Binding-site contacts:
Ligand atom C2 contacts residue SER150 of chain 1.D at 4.4 Å.
Ligand atom O2 contacts residue ALA151 of chain 1.D at 3.8 Å.
Ligand atom O2P contacts residue ARG232 of chain 1.D at 2.8 Å (salt-bridge).
Ligand atom O1P contacts residue ARG232 of chain 1.D at 4.0 Å.
Ligand atom O3P contacts residue NAD1 of chain 1.K at 3.8 Å.
Ligand atom C2 contacts residue HIS178 of chain 1.D at 4.1 Å.
Ligand atom O2 contacts residue NAD1 of chain 1.K at 3.1 Å.
Ligand atom O4P contacts residue ASP183 of chain 1.D at 4.1 Å.
Ligand atom O1 contacts residue ALA151 of chain 1.D at 3.2 Å.
Ligand atom O4P contacts residue NAD1 of chain 1.K at 3.2 Å (h-bond).
Ligand atom C3 contacts residue THR181 of chain 1.D at 4.4 Å.
Ligand atom O2 contacts residue SER150 of chain 1.D at 4.0 Å.
Ligand atom O1P contacts residue NAD1 of chain 1.K at 3.0 Å (h-bond).
Ligand atom P contacts residue ASP183 of chain 1.D at 4.1 Å.
Ligand atom C3 contacts residue NAD1 of chain 1.K at 4.2 Å.
Ligand atom C1 contacts residue ALA151 of chain 1.D at 4.4 Å (hydrophobic).
Ligand atom C2 contacts residue NAD1 of chain 1.K at 4.3 Å.
Ligand atom O1 contacts residue ASN314 of chain 1.D at 4.2 Å.
Ligand atom O3P contacts residue ARG196 of chain 1.D at 3.4 Å (salt-bridge).
Ligand atom P contacts residue ARG232 of chain 1.D at 3.8 Å.
Ligand atom P contacts residue THR181 of chain 1.D at 3.7 Å.
Ligand atom C1 contacts residue THR152 of chain 1.D at 3.6 Å.
Ligand atom O4P contacts residue THR181 of chain 1.D at 3.9 Å.
Ligand atom O1 contacts residue NAD1 of chain 1.K at 3.8 Å.
Ligand atom C1 contacts residue HIS178 of chain 1.D at 2.8 Å.
Ligand atom O1 contacts residue HIS178 of chain 1.D at 2.8 Å (h-bond).
Ligand atom O3P contacts residue ARG232 of chain 1.D at 4.2 Å.
Ligand atom C1 contacts residue NAD1 of chain 1.K at 4.5 Å.
Ligand atom P contacts residue NAD1 of chain 1.K at 3.5 Å.
Ligand atom O2P contacts residue ASP183 of chain 1.D at 3.9 Å.
Ligand atom O1 contacts residue THR152 of chain 1.D at 3.6 Å.
Ligand atom C3 contacts residue HIS178 of chain 1.D at 4.2 Å.
Ligand atom O3P contacts residue ASP183 of chain 1.D at 3.8 Å.
Ligand atom O2P contacts residue THR181 of chain 1.D at 2.4 Å (h-bond).
Ligand atom P contacts residue ARG196 of chain 1.D at 4.2 Å.
Ligand atom O1 contacts residue TYR312 of chain 1.D at 4.4 Å.
Ligand atom C3 contacts residue ARG232 of chain 1.D at 3.5 Å.
Ligand atom O2P contacts residue ARG196 of chain 1.D at 3.8 Å.

A protein and the small-molecule ligand that binds it are described below.
Small molecule (SMILES): O=C[C@H](O)COP(=O)(O)O

Sequence of chain 1.D:
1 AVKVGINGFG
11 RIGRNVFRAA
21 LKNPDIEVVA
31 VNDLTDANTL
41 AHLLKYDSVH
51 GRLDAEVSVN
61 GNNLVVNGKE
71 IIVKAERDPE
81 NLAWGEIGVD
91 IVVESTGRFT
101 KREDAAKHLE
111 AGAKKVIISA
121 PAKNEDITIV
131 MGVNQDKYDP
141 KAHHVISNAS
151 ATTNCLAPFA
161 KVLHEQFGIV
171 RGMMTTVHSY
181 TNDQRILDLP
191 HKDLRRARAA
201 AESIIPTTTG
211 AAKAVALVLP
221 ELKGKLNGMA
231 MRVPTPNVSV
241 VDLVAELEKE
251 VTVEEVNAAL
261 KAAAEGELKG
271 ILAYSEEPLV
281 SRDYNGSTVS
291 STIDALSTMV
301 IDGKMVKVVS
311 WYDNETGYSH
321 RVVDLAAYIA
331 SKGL